Binding-site contacts:
Ligand atom C20 contacts residue YMM1 of chain 1.C at 0.0 Å.
Ligand atom N3 contacts residue YMM1 of chain 1.C at 0.2 Å (h-bond).
Ligand atom O3 contacts residue CYS149 of chain 1.A at 2.6 Å (h-bond).
Ligand atom N2 contacts residue YMM1 of chain 1.C at 0.2 Å (h-bond).
Ligand atom C9 contacts residue YMM1 of chain 1.C at 0.1 Å.
Ligand atom C13 contacts residue YMM1 of chain 1.C at 0.1 Å.
Ligand atom C6 contacts residue YMM1 of chain 1.C at 0.0 Å.
Ligand atom C14 contacts residue CYS149 of chain 1.A at 1.8 Å (hydrophobic).
Ligand atom O2 contacts residue YMM1 of chain 1.C at 0.3 Å (h-bond).
Ligand atom C8 contacts residue CYS149 of chain 1.A at 2.7 Å (hydrophobic).
Ligand atom C16 contacts residue YMM1 of chain 1.C at 0.1 Å.
Ligand atom C10 contacts residue YMM1 of chain 1.C at 0.2 Å.
Ligand atom N2 contacts residue CYS149 of chain 1.A at 3.1 Å (h-bond).
Ligand atom C8 contacts residue YMM1 of chain 1.C at 0.1 Å.
Ligand atom C14 contacts residue YMM1 of chain 1.C at 0.1 Å.
Ligand atom C12 contacts residue YMM1 of chain 1.C at 0.1 Å.
Ligand atom O4 contacts residue YMM1 of chain 1.C at 0.1 Å (h-bond).
Ligand atom C15 contacts residue YMM1 of chain 1.C at 0.1 Å.
Ligand atom O2 contacts residue HIS167 of chain 1.A at 2.8 Å (h-bond).
Ligand atom N2 contacts residue HIS168 of chain 1.A at 3.0 Å (h-bond).
Ligand atom C5 contacts residue YMM1 of chain 1.C at 0.0 Å.
Ligand atom C19 contacts residue YMM1 of chain 1.C at 0.1 Å.
Ligand atom N1 contacts residue YMM1 of chain 1.C at 0.1 Å (h-bond).
Ligand atom C21 contacts residue YMM1 of chain 1.C at 0.0 Å.
Ligand atom C3 contacts residue YMM1 of chain 1.C at 0.0 Å.
Ligand atom C11 contacts residue YMM1 of chain 1.C at 0.2 Å.
Ligand atom C1 contacts residue YMM1 of chain 1.C at 0.1 Å.
Ligand atom C7 contacts residue YMM1 of chain 1.C at 0.1 Å.
Ligand atom C18 contacts residue YMM1 of chain 1.C at 0.1 Å.
Ligand atom C22 contacts residue YMM1 of chain 1.C at 0.1 Å.
Ligand atom C23 contacts residue YMM1 of chain 1.C at 0.1 Å.
Ligand atom O3 contacts residue YMM1 of chain 1.C at 1.4 Å.
Ligand atom O3 contacts residue HIS45 of chain 1.A at 2.7 Å (h-bond).
Ligand atom C2 contacts residue YMM1 of chain 1.C at 0.1 Å.
Ligand atom N1 contacts residue GLN193 of chain 1.A at 3.0 Å (h-bond).
Ligand atom O1 contacts residue YMM1 of chain 1.C at 0.1 Å (h-bond).
Ligand atom O1 contacts residue GLU170 of chain 1.A at 3.0 Å (salt-bridge).
Ligand atom C17 contacts residue YMM1 of chain 1.C at 0.1 Å.
Ligand atom O5 contacts residue YMM1 of chain 1.C at 0.1 Å (h-bond).
Ligand atom C4 contacts residue YMM1 of chain 1.C at 0.0 Å.

Sequence of chain 1.A:
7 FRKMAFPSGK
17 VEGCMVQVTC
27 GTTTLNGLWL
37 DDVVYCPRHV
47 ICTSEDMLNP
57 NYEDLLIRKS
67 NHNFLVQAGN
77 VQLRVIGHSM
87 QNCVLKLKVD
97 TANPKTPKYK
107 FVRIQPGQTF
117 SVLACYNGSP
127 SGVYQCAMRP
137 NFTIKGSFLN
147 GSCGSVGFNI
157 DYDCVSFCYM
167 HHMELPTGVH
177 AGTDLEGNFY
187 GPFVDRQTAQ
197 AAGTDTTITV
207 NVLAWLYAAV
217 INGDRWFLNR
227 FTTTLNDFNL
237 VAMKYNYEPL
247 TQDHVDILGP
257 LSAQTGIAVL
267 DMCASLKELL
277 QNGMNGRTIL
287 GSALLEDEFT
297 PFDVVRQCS

This protein binds this small molecule.
Small molecule (SMILES): CCCC1CCC(OC(=O)N[C@@H](CC(C)C)C(=O)N[C@@H](C[C@@H]2CCNC2=O)C(O)S(=O)(=O)O)CC1